Binding-site contacts:
Ligand atom C4 contacts residue ASN48 of chain 1.K at 4.2 Å.
Ligand atom C6 contacts residue ASN48 of chain 1.K at 4.5 Å.
Ligand atom N2 contacts residue ASN48 of chain 1.K at 3.3 Å (h-bond).
Ligand atom C2 contacts residue ASP51 of chain 1.K at 3.7 Å.
Ligand atom C5 contacts residue ASN48 of chain 1.K at 3.5 Å.
Ligand atom C1 contacts residue ASN48 of chain 1.K at 1.4 Å.
Ligand atom C7 contacts residue ASN48 of chain 1.K at 4.5 Å.
Ligand atom O7 contacts residue ASP51 of chain 1.K at 4.0 Å.
Ligand atom C8 contacts residue ASP51 of chain 1.K at 3.5 Å.
Ligand atom C2 contacts residue ASN48 of chain 1.K at 2.6 Å.
Ligand atom N2 contacts residue ASP51 of chain 1.K at 3.4 Å.
Ligand atom C1 contacts residue ASP51 of chain 1.K at 4.0 Å.
Ligand atom C3 contacts residue ASN48 of chain 1.K at 3.9 Å.
Ligand atom C7 contacts residue ASP51 of chain 1.K at 3.6 Å.
Ligand atom O6 contacts residue ASN48 of chain 1.K at 4.0 Å.
Ligand atom O5 contacts residue ASN48 of chain 1.K at 2.2 Å (h-bond).

Sequence of chain 1.K:
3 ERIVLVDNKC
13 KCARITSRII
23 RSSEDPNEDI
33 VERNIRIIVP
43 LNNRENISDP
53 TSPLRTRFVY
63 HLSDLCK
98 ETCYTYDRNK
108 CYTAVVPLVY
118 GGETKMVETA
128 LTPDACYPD

A protein and the small-molecule ligand that binds it are described below.
Small molecule (SMILES): CC(=O)N[C@H]1[C@H](O[C@H]2[C@H](O)[C@@H](NC(C)=O)CO[C@@H]2CO)O[C@H](CO)[C@@H](O)[C@@H]1O